Binding-site contacts:
Ligand atom C2 contacts residue NDP1 of chain 2.G at 3.4 Å.
Ligand atom CT contacts residue TYR194 of chain 2.B at 2.7 Å (hydrophobic).
Ligand atom C2 contacts residue SER114 of chain 2.B at 3.7 Å.
Ligand atom N5 contacts residue PHE116 of chain 2.B at 3.7 Å.
Ligand atom CA contacts residue TYR194 of chain 2.B at 3.6 Å (hydrophobic).
Ligand atom N3 contacts residue PHE116 of chain 2.B at 3.6 Å.
Ligand atom C16 contacts residue HIS244 of chain 2.B at 3.2 Å.
Ligand atom N3 contacts residue NDP1 of chain 2.G at 2.8 Å (h-bond).
Ligand atom CM contacts residue EDO1 of chain 2.I at 3.6 Å.
Ligand atom N5 contacts residue NDP1 of chain 2.G at 3.4 Å.
Ligand atom CM contacts residue LEU229 of chain 2.B at 3.3 Å (hydrophobic).
Ligand atom C4 contacts residue PHE116 of chain 2.B at 3.7 Å (hydrophobic).
Ligand atom C4 contacts residue TYR197 of chain 2.B at 3.7 Å (hydrophobic).
Ligand atom O contacts residue LEU191 of chain 2.B at 3.6 Å.
Ligand atom O contacts residue HIS244 of chain 2.B at 3.0 Å (h-bond).
Ligand atom N1 contacts residue PHE116 of chain 2.B at 3.6 Å.
Ligand atom NA4 contacts residue NDP1 of chain 2.G at 3.5 Å.
Ligand atom C4A contacts residue PHE116 of chain 2.B at 3.5 Å (hydrophobic).
Ligand atom C contacts residue HIS244 of chain 2.B at 3.6 Å.
Ligand atom N8 contacts residue ARG20 of chain 2.B at 3.6 Å.
Ligand atom C8A contacts residue PHE116 of chain 2.B at 3.5 Å (hydrophobic).
Ligand atom NA2 contacts residue SER114 of chain 2.B at 2.6 Å (h-bond).
Ligand atom NA2 contacts residue PHE116 of chain 2.B at 3.6 Å.
Ligand atom C11 contacts residue HIS244 of chain 2.B at 3.6 Å.
Ligand atom NA4 contacts residue TYR197 of chain 2.B at 2.9 Å (h-bond).
Ligand atom NA2 contacts residue NDP1 of chain 2.G at 3.4 Å (h-bond).
Ligand atom OE2 contacts residue PRO118 of chain 2.B at 3.7 Å.
Ligand atom C12 contacts residue TRP241 of chain 2.B at 3.7 Å (hydrophobic).
Ligand atom C2 contacts residue PHE116 of chain 2.B at 3.3 Å (hydrophobic).
Ligand atom CG contacts residue LEU192 of chain 2.B at 3.5 Å (hydrophobic).
Ligand atom O2 contacts residue TYR194 of chain 2.B at 2.1 Å (h-bond).
Ligand atom C9 contacts residue NDP1 of chain 2.G at 3.6 Å.
Ligand atom N8 contacts residue NDP1 of chain 2.G at 3.5 Å (h-bond).
Ligand atom CG contacts residue TYR194 of chain 2.B at 3.2 Å (hydrophobic).
Ligand atom C8A contacts residue NDP1 of chain 2.G at 3.5 Å.
Ligand atom CM contacts residue NDP1 of chain 2.G at 3.6 Å.
Ligand atom N1 contacts residue NDP1 of chain 2.G at 2.6 Å (h-bond).
Ligand atom C6 contacts residue NDP1 of chain 2.G at 3.7 Å.
Ligand atom C4 contacts residue NDP1 of chain 2.G at 3.6 Å.
Ligand atom O1 contacts residue TYR194 of chain 2.B at 3.2 Å (h-bond).

Sequence of chain 2.B:
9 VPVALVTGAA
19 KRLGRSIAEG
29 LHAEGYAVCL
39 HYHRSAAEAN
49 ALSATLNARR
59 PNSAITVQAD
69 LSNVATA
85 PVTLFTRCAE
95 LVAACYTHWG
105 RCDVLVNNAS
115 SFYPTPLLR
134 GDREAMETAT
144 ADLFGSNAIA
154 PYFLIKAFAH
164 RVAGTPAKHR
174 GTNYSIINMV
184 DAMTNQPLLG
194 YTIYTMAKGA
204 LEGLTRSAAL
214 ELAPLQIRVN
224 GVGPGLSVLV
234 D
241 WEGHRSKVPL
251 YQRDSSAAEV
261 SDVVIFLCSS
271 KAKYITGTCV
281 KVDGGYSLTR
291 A

A small-molecule ligand and the protein it binds are described below.
Small molecule (SMILES): CN(Cc1cnc2nc(N)nc(N)c2n1)c1ccc(C(=O)N[C@@H](CCC(=O)O)C(=O)O)cc1